Binding-site contacts:
Ligand atom CB contacts residue VAL40 of chain 1.P at 4.3 Å (hydrophobic).
Ligand atom CZ3 contacts residue GLY7 of chain 1.P at 3.9 Å.
Ligand atom CZ2 contacts residue ASP132 of chain 1.P at 3.7 Å.
Ligand atom CB contacts residue GLY7 of chain 1.P at 3.8 Å.
Ligand atom O contacts residue GLN9 of chain 1.P at 3.6 Å.
Ligand atom C contacts residue GLN9 of chain 1.P at 4.2 Å.
Ligand atom CA contacts residue GLN147 of chain 1.P at 3.6 Å.
Ligand atom CD1 contacts residue VAL40 of chain 1.P at 3.6 Å (hydrophobic).
Ligand atom CZ2 contacts residue ILE133 of chain 1.P at 3.8 Å (hydrophobic).
Ligand atom CE2 contacts residue MSE129 of chain 1.P at 4.0 Å.
Ligand atom NE1 contacts residue MSE129 of chain 1.P at 3.9 Å.
Ligand atom CE2 contacts residue GLY7 of chain 1.P at 4.2 Å.
Ligand atom N contacts residue MSE129 of chain 1.P at 3.3 Å (h-bond).
Ligand atom CZ3 contacts residue VAL143 of chain 1.P at 4.1 Å (hydrophobic).
Ligand atom NE1 contacts residue ASP132 of chain 1.P at 2.5 Å (salt-bridge).
Ligand atom CZ3 contacts residue MSE129 of chain 1.P at 3.5 Å.
Ligand atom N contacts residue GLN147 of chain 1.P at 3.3 Å (h-bond).
Ligand atom CE2 contacts residue ASP132 of chain 1.P at 3.4 Å.
Ligand atom CD1 contacts residue HIS43 of chain 1.P at 3.3 Å.
Ligand atom CD2 contacts residue GLY7 of chain 1.P at 3.9 Å.
Ligand atom CA contacts residue MSE129 of chain 1.P at 4.2 Å.
Ligand atom CZ3 contacts residue VAL141 of chain 1.P at 4.0 Å (hydrophobic).
Ligand atom CG contacts residue GLY7 of chain 1.P at 4.0 Å.
Ligand atom CZ2 contacts residue MSE129 of chain 1.P at 3.7 Å.
Ligand atom CH2 contacts residue ILE133 of chain 1.P at 3.7 Å (hydrophobic).
Ligand atom OXT contacts residue GLN147 of chain 1.P at 3.7 Å.
Ligand atom CE3 contacts residue VAL143 of chain 1.P at 4.3 Å (hydrophobic).
Ligand atom CD1 contacts residue ASP132 of chain 1.P at 3.6 Å.
Ligand atom CH2 contacts residue GLY7 of chain 1.P at 4.1 Å.
Ligand atom CE3 contacts residue GLY7 of chain 1.P at 3.8 Å.
Ligand atom C contacts residue GLN147 of chain 1.P at 4.0 Å.
Ligand atom CG contacts residue MSE129 of chain 1.P at 4.3 Å.
Ligand atom CZ2 contacts residue PHE5 of chain 1.P at 3.6 Å (hydrophobic).
Ligand atom CG contacts residue VAL40 of chain 1.P at 4.3 Å (hydrophobic).
Ligand atom NE1 contacts residue HIS43 of chain 1.P at 3.4 Å.
Ligand atom CH2 contacts residue PHE5 of chain 1.P at 3.7 Å (hydrophobic).
Ligand atom CD2 contacts residue MSE129 of chain 1.P at 3.7 Å.
Ligand atom CH2 contacts residue MSE129 of chain 1.P at 3.8 Å.
Ligand atom NE1 contacts residue VAL40 of chain 1.P at 3.7 Å.
Ligand atom CE3 contacts residue MSE129 of chain 1.P at 3.5 Å.

Sequence of chain 1.P:
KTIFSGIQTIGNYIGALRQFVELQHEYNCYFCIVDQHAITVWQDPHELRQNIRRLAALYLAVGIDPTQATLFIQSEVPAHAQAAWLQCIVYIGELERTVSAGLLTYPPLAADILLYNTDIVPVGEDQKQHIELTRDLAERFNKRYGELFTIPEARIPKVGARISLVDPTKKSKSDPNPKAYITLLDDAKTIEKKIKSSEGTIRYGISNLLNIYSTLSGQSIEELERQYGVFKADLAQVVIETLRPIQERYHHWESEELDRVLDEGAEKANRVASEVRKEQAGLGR

This small molecule binds to this protein.
Small molecule (SMILES): N[C@@H](Cc1c[nH]c2ccccc12)C(=O)O